The protein below binds the small molecule below.
Small molecule (SMILES): CC(=O)N[C@@H]1[C@@H](O)[C@H](O)[C@@H](CO)O[C@H]1O

Binding-site contacts:
Ligand atom C5 contacts residue ASN153 of chain 1.B at 3.7 Å.
Ligand atom C1 contacts residue LYS2 of chain 1.B at 4.1 Å.
Ligand atom C7 contacts residue ASN153 of chain 1.B at 3.2 Å.
Ligand atom C3 contacts residue ASN153 of chain 1.B at 3.8 Å.
Ligand atom C2 contacts residue ASN153 of chain 1.B at 2.5 Å.
Ligand atom C4 contacts residue LYS2 of chain 1.B at 4.3 Å.
Ligand atom O5 contacts residue ASN153 of chain 1.B at 2.4 Å (h-bond).
Ligand atom C1 contacts residue ASN153 of chain 1.B at 1.4 Å.
Ligand atom C8 contacts residue ASN153 of chain 1.B at 3.7 Å.
Ligand atom O4 contacts residue LYS2 of chain 1.B at 3.3 Å (salt-bridge).
Ligand atom C4 contacts residue ASN153 of chain 1.B at 4.2 Å.
Ligand atom N2 contacts residue ASN153 of chain 1.B at 2.8 Å (h-bond).
Ligand atom C3 contacts residue LYS2 of chain 1.B at 4.4 Å.
Ligand atom O7 contacts residue ASN153 of chain 1.B at 3.9 Å.

Sequence of chain 1.B:
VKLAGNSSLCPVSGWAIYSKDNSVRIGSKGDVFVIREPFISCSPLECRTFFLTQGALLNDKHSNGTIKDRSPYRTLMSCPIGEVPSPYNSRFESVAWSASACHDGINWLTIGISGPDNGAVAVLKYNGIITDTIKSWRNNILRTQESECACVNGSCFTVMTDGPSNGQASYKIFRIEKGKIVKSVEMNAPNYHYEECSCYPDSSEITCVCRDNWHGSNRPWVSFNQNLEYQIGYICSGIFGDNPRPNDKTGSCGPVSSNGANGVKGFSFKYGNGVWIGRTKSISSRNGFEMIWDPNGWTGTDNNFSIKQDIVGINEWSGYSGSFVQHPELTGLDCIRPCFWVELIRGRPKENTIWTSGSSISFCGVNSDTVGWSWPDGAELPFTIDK